Binding-site contacts:
Ligand atom C7 contacts residue GLN100 of chain 1.A at 4.5 Å.
Ligand atom C4 contacts residue ASN122 of chain 1.A at 4.2 Å.
Ligand atom C7 contacts residue ASN122 of chain 1.A at 3.7 Å.
Ligand atom C8 contacts residue PHE121 of chain 1.A at 3.7 Å (hydrophobic).
Ligand atom C8 contacts residue LYS133 of chain 1.A at 4.0 Å.
Ligand atom C6 contacts residue LYS131 of chain 1.A at 3.7 Å.
Ligand atom O7 contacts residue ASN122 of chain 1.A at 4.0 Å.
Ligand atom C8 contacts residue GLN100 of chain 1.A at 3.7 Å.
Ligand atom O5 contacts residue ASN122 of chain 1.A at 2.4 Å (h-bond).
Ligand atom O6 contacts residue ASN122 of chain 1.A at 4.2 Å.
Ligand atom C5 contacts residue LYS131 of chain 1.A at 3.9 Å.
Ligand atom C1 contacts residue ASN122 of chain 1.A at 1.4 Å.
Ligand atom O5 contacts residue LYS131 of chain 1.A at 2.9 Å (salt-bridge).
Ligand atom O6 contacts residue LYS131 of chain 1.A at 4.1 Å.
Ligand atom C3 contacts residue ASN122 of chain 1.A at 3.8 Å.
Ligand atom C7 contacts residue PHE121 of chain 1.A at 4.4 Å (hydrophobic).
Ligand atom C8 contacts residue SER120 of chain 1.A at 3.4 Å.
Ligand atom N2 contacts residue PHE121 of chain 1.A at 4.4 Å.
Ligand atom N2 contacts residue ASN122 of chain 1.A at 3.0 Å (h-bond).
Ligand atom C7 contacts residue LYS133 of chain 1.A at 4.0 Å.
Ligand atom O7 contacts residue LYS133 of chain 1.A at 3.2 Å (salt-bridge).
Ligand atom C5 contacts residue ASN122 of chain 1.A at 3.7 Å.
Ligand atom C1 contacts residue LYS131 of chain 1.A at 3.7 Å.
Ligand atom C2 contacts residue ASN122 of chain 1.A at 2.5 Å.

The protein below binds the small molecule below.
Small molecule (SMILES): CC(=O)N[C@H]1[C@H](O[C@H]2[C@H](O)[C@@H](NC(C)=O)CO[C@@H]2CO)O[C@H](CO)[C@@H](O)[C@@H]1O

Sequence of chain 1.A:
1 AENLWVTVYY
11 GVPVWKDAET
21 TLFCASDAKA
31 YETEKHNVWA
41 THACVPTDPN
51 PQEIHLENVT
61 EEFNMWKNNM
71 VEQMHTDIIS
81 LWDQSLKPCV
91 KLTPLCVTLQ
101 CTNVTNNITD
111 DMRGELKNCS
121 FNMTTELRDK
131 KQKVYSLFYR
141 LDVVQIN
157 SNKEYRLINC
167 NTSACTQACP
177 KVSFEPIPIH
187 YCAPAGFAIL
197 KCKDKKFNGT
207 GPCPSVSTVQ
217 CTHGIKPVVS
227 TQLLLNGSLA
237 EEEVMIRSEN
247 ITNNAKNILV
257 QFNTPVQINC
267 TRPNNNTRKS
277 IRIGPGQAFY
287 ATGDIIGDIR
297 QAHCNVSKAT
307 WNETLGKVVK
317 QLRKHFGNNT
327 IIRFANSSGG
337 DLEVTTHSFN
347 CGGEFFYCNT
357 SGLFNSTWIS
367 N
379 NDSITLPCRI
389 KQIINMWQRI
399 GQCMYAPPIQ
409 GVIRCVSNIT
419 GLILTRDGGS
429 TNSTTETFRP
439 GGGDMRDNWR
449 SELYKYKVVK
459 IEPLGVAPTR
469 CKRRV